Sequence of chain 49.G:
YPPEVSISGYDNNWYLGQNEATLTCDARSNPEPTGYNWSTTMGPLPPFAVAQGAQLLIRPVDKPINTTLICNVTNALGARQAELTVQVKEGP

Binding-site contacts:
Ligand atom N2 contacts residue ASN72 of chain 49.G at 3.2 Å (h-bond).
Ligand atom C3 contacts residue ASN72 of chain 49.G at 4.0 Å.
Ligand atom C1 contacts residue ASN72 of chain 49.G at 1.5 Å.
Ligand atom C6 contacts residue THR74 of chain 49.G at 3.7 Å.
Ligand atom C7 contacts residue GLN81 of chain 49.G at 3.8 Å.
Ligand atom O5 contacts residue THR74 of chain 49.G at 4.0 Å.
Ligand atom O7 contacts residue ASN72 of chain 49.G at 3.3 Å (h-bond).
Ligand atom C4 contacts residue ASN72 of chain 49.G at 4.3 Å.
Ligand atom O7 contacts residue GLN81 of chain 49.G at 3.9 Å.
Ligand atom C2 contacts residue ASN72 of chain 49.G at 2.6 Å.
Ligand atom C7 contacts residue ASN72 of chain 49.G at 3.5 Å.
Ligand atom C8 contacts residue GLN81 of chain 49.G at 3.2 Å.
Ligand atom O5 contacts residue ASN72 of chain 49.G at 2.4 Å (h-bond).
Ligand atom C1 contacts residue ALA79 of chain 49.G at 4.3 Å (hydrophobic).
Ligand atom C5 contacts residue THR74 of chain 49.G at 3.9 Å.
Ligand atom C5 contacts residue ASN72 of chain 49.G at 3.7 Å.
Ligand atom N2 contacts residue GLN81 of chain 49.G at 4.3 Å.

This protein binds this small molecule.
Small molecule (SMILES): CC(=O)N[C@@H]1[C@@H](O)[C@H](O)[C@@H](CO)O[C@H]1O